Binding-site contacts:
Ligand atom NAN contacts residue GLU117 of chain 1.A at 3.7 Å.
Ligand atom CBA contacts residue GLU169 of chain 1.A at 3.9 Å.
Ligand atom CAA contacts residue ASP125 of chain 1.A at 3.3 Å.
Ligand atom CAY contacts residue VAL184 of chain 1.A at 3.5 Å (hydrophobic).
Ligand atom CAM contacts residue LEU172 of chain 1.A at 3.5 Å (hydrophobic).
Ligand atom NAN contacts residue LEU119 of chain 1.A at 3.3 Å (h-bond).
Ligand atom CAJ contacts residue LEU119 of chain 1.A at 3.4 Å (hydrophobic).
Ligand atom CAK contacts residue LEU172 of chain 1.A at 3.8 Å (hydrophobic).
Ligand atom CAO contacts residue GLU117 of chain 1.A at 3.6 Å.
Ligand atom NAL contacts residue LEU172 of chain 1.A at 3.8 Å.
Ligand atom NBE contacts residue LEU119 of chain 1.A at 3.8 Å.
Ligand atom NBE contacts residue VAL100 of chain 1.A at 3.6 Å.
Ligand atom CAK contacts residue LEU119 of chain 1.A at 3.9 Å (hydrophobic).
Ligand atom CAW contacts residue VAL51 of chain 1.A at 3.9 Å (hydrophobic).
Ligand atom NAL contacts residue MET118 of chain 1.A at 3.6 Å.
Ligand atom OAS contacts residue VAL100 of chain 1.A at 3.7 Å.
Ligand atom CAV contacts residue VAL51 of chain 1.A at 3.5 Å (hydrophobic).
Ligand atom CAJ contacts residue LEU172 of chain 1.A at 3.9 Å (hydrophobic).
Ligand atom CAI contacts residue SER120 of chain 1.A at 3.4 Å.
Ligand atom NAL contacts residue LEU119 of chain 1.A at 3.5 Å (h-bond).
Ligand atom NAZ contacts residue ASN170 of chain 1.A at 3.8 Å.
Ligand atom CAC contacts residue ASN122 of chain 1.A at 3.7 Å.
Ligand atom SAQ contacts residue LEU172 of chain 1.A at 3.5 Å.
Ligand atom CAR contacts residue VAL184 of chain 1.A at 3.7 Å (hydrophobic).
Ligand atom CAT contacts residue VAL184 of chain 1.A at 3.9 Å (hydrophobic).
Ligand atom NAB contacts residue ASP125 of chain 1.A at 3.6 Å.
Ligand atom OAS contacts residue PHE116 of chain 1.A at 3.9 Å.
Ligand atom CAO contacts residue ALA64 of chain 1.A at 3.9 Å (hydrophobic).
Ligand atom CBF contacts residue ILE43 of chain 1.A at 3.5 Å (hydrophobic).
Ligand atom NBE contacts residue PHE116 of chain 1.A at 3.6 Å.
Ligand atom OAS contacts residue VAL184 of chain 1.A at 3.4 Å.
Ligand atom CBG contacts residue ILE43 of chain 1.A at 3.6 Å (hydrophobic).
Ligand atom CAJ contacts residue SER120 of chain 1.A at 3.1 Å.
Ligand atom CAC contacts residue ASP125 of chain 1.A at 3.5 Å.
Ligand atom NBE contacts residue GLU117 of chain 1.A at 2.8 Å (salt-bridge).
Ligand atom NAZ contacts residue VAL184 of chain 1.A at 4.0 Å.
Ligand atom CAD contacts residue ILE43 of chain 1.A at 4.0 Å (hydrophobic).
Ligand atom NAN contacts residue ALA64 of chain 1.A at 3.6 Å.
Ligand atom CAG contacts residue ASP125 of chain 1.A at 3.5 Å.
Ligand atom OBB contacts residue GLU169 of chain 1.A at 3.2 Å (salt-bridge).

Sequence of chain 1.A:
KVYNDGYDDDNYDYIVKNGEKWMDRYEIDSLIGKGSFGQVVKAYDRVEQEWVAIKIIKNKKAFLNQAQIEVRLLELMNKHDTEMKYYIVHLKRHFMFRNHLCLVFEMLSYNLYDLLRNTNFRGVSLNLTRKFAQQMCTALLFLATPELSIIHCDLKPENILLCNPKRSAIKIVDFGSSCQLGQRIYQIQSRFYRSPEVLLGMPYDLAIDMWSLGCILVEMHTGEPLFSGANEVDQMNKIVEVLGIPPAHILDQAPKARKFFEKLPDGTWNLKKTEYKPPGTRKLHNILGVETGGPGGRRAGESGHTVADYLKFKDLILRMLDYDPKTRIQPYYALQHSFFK

A protein and the small-molecule ligand that binds it are described below.
Small molecule (SMILES): CCC(=O)Nc1cccc(C(=O)c2sc(Nc3ccc(N4CCN(C)CC4)cc3)nc2N)c1